Sequence of chain 1.B:
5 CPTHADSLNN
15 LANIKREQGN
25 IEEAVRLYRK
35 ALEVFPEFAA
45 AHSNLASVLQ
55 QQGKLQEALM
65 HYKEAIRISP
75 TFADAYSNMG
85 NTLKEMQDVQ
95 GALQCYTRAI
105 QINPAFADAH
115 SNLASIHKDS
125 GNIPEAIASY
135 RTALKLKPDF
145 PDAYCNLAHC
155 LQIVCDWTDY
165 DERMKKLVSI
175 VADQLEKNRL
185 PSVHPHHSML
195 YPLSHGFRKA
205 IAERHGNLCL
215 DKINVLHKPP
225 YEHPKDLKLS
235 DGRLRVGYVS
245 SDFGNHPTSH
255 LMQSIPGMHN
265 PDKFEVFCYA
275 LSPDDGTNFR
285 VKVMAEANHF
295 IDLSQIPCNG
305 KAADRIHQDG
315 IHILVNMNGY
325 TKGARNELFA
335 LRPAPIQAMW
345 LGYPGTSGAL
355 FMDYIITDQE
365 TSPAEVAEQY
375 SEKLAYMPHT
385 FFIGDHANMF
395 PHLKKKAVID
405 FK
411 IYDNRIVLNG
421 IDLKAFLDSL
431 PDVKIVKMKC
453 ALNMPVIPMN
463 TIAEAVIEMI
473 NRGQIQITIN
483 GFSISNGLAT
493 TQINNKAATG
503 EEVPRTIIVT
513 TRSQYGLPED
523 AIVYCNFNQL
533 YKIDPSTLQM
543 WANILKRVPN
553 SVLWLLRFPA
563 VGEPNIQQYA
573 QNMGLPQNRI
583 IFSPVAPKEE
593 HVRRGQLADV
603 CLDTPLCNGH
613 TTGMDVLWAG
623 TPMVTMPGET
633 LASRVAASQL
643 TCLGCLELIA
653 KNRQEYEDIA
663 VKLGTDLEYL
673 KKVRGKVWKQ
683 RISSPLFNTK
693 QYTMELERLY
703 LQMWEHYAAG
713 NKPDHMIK

This protein binds this small molecule.
Small molecule (SMILES): CC(=O)N[C@@H]1[C@@H](O)[C@H](O)[C@@H](CO)S[C@@H]1OP(=O)(O)OP(=O)(O)OC[C@H]1O[C@@H](n2ccc(=O)[nH]c2=O)[C@H](O)[C@@H]1O

Binding-site contacts:
Ligand atom C3' contacts residue HIS612 of chain 1.A at 3.4 Å.
Ligand atom C5' contacts residue THR613 of chain 1.A at 3.2 Å.
Ligand atom O2B contacts residue HIS612 of chain 1.A at 2.9 Å (h-bond).
Ligand atom O4 contacts residue ALA588 of chain 1.A at 3.1 Å (h-bond).
Ligand atom O3' contacts residue PRO348 of chain 1.A at 3.5 Å.
Ligand atom C4' contacts residue LEU345 of chain 1.A at 3.6 Å (hydrophobic).
Ligand atom N3 contacts residue ALA588 of chain 1.A at 2.9 Å (h-bond).
Ligand atom O2 contacts residue ALA588 of chain 1.A at 3.6 Å (h-bond).
Ligand atom O4 contacts residue ARG596 of chain 1.A at 3.3 Å (salt-bridge).
Ligand atom C4 contacts residue VAL587 of chain 1.A at 3.5 Å (hydrophobic).
Ligand atom O1' contacts residue THR613 of chain 1.A at 2.9 Å (h-bond).
Ligand atom O2 contacts residue LYS590 of chain 1.A at 3.5 Å.
Ligand atom C2 contacts residue HIS593 of chain 1.A at 3.5 Å.
Ligand atom O2' contacts residue LYS590 of chain 1.A at 3.1 Å (salt-bridge).
Ligand atom N2' contacts residue HIS612 of chain 1.A at 2.9 Å (h-bond).
Ligand atom O2A contacts residue GLN531 of chain 1.A at 2.6 Å (h-bond).
Ligand atom O1B contacts residue LYS534 of chain 1.A at 2.9 Å (salt-bridge).
Ligand atom O4 contacts residue VAL587 of chain 1.A at 3.4 Å.
Ligand atom N3 contacts residue HIS593 of chain 1.A at 3.2 Å.
Ligand atom C2B contacts residue ASP617 of chain 1.A at 3.6 Å.
Ligand atom O3B contacts residue PRO251 of chain 1.A at 3.6 Å.
Ligand atom C8' contacts residue CYS609 of chain 1.A at 3.6 Å (hydrophobic).
Ligand atom O3' contacts residue HIS612 of chain 1.A at 3.1 Å (h-bond).
Ligand atom C6' contacts residue THR252 of chain 1.A at 3.4 Å.
Ligand atom C4' contacts residue GLY346 of chain 1.A at 3.6 Å.
Ligand atom O2' contacts residue ASP617 of chain 1.A at 3.1 Å (salt-bridge).
Ligand atom O4 contacts residue LEU558 of chain 1.A at 3.3 Å.
Ligand atom C4 contacts residue HIS593 of chain 1.A at 3.4 Å.
Ligand atom O6' contacts residue THR252 of chain 1.A at 2.5 Å (h-bond).
Ligand atom O3B contacts residue LYS590 of chain 1.A at 2.9 Å (salt-bridge).
Ligand atom O4' contacts residue LEU345 of chain 1.A at 2.7 Å (h-bond).
Ligand atom O2B contacts residue THR614 of chain 1.A at 3.4 Å (h-bond).
Ligand atom O7' contacts residue HIS190 of chain 1.A at 3.0 Å (h-bond).
Ligand atom S5' contacts residue THR613 of chain 1.A at 3.6 Å (h-bond).
Ligand atom O4' contacts residue PHE386 of chain 1.A at 3.5 Å.
Ligand atom C5 contacts residue HIS593 of chain 1.A at 3.6 Å.
Ligand atom C2 contacts residue ALA588 of chain 1.A at 3.6 Å (hydrophobic).
Ligand atom O2' contacts residue HIS593 of chain 1.A at 3.2 Å (h-bond).
Ligand atom O2B contacts residue THR613 of chain 1.A at 2.5 Å (h-bond).
Ligand atom PA contacts residue GLN531 of chain 1.A at 3.6 Å.

Sequence of chain 1.A:
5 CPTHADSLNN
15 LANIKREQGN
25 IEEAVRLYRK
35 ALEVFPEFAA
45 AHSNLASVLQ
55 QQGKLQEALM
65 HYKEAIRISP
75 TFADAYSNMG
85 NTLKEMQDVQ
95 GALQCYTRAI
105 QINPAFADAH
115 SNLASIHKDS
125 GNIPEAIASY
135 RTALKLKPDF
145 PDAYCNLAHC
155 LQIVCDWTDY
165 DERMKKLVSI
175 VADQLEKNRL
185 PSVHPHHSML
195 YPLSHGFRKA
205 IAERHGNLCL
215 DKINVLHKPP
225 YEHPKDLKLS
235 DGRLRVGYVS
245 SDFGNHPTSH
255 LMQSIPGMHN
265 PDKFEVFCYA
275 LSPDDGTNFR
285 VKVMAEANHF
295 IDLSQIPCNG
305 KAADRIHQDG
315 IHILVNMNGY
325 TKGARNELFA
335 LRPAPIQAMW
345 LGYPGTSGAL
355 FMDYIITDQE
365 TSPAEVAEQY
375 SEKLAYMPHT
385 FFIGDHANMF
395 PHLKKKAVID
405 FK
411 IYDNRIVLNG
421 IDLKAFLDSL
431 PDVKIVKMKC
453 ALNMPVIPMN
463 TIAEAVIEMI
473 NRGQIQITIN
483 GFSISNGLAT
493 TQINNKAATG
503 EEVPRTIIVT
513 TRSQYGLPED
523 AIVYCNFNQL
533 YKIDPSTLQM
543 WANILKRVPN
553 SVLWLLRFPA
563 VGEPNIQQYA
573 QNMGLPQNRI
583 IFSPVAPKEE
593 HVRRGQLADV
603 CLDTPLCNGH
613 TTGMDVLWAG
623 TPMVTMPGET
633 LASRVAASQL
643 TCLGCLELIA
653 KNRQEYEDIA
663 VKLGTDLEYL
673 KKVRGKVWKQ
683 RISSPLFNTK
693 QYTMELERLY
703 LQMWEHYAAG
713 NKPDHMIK